Sequence of chain 1.D:
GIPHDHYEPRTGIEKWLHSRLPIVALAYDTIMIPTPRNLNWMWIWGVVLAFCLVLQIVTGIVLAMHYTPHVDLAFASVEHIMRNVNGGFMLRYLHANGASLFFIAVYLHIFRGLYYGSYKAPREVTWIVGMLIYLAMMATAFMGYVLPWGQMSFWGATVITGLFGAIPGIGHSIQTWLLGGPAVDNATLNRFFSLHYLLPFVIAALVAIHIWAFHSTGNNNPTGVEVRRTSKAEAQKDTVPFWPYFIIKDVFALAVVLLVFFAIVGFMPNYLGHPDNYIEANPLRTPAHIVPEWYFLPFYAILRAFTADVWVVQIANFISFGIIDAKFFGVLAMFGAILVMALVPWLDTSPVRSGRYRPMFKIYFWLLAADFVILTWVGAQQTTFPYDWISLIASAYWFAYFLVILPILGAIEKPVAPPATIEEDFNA

A protein and the small-molecule ligand that binds it are described below.
Small molecule (SMILES): CCCCCC[C@H]1C(=O)O[C@H](C)[C@H](NC(=O)c2cccc(NC=O)c2O)C(=O)O[C@@H](C)[C@@H]1OC(=O)[C@@H](C)CC

Binding-site contacts:
Ligand atom C4 contacts residue ASN219 of chain 1.D at 4.0 Å.
Ligand atom O5 contacts residue THR30 of chain 1.D at 3.7 Å.
Ligand atom O6 contacts residue ILE211 of chain 1.D at 3.7 Å.
Ligand atom C16 contacts residue ALA50 of chain 1.D at 3.2 Å (hydrophobic).
Ligand atom O2 contacts residue PHE242 of chain 1.D at 3.8 Å.
Ligand atom C15 contacts residue ALA50 of chain 1.D at 3.9 Å (hydrophobic).
Ligand atom N2 contacts residue HEM1 of chain 1.CA at 3.8 Å.
Ligand atom C4 contacts residue PHE242 of chain 1.D at 3.8 Å (hydrophobic).
Ligand atom C17 contacts residue HEM1 of chain 1.CA at 3.6 Å.
Ligand atom O2 contacts residue ASP250 of chain 1.D at 2.5 Å (salt-bridge).
Ligand atom C6 contacts residue PHE242 of chain 1.D at 3.5 Å (hydrophobic).
Ligand atom O9 contacts residue ILE211 of chain 1.D at 3.0 Å.
Ligand atom C5 contacts residue ASN219 of chain 1.D at 4.0 Å.
Ligand atom C3 contacts residue PHE242 of chain 1.D at 3.9 Å (hydrophobic).
Ligand atom C2 contacts residue ASP250 of chain 1.D at 3.9 Å.
Ligand atom N1 contacts residue ASP250 of chain 1.D at 3.0 Å (salt-bridge).
Ligand atom O7 contacts residue HEM1 of chain 1.CA at 2.9 Å.
Ligand atom C7 contacts residue PHE242 of chain 1.D at 3.5 Å (hydrophobic).
Ligand atom C8 contacts residue PHE242 of chain 1.D at 3.6 Å (hydrophobic).
Ligand atom O9 contacts residue VAL207 of chain 1.D at 3.7 Å.
Ligand atom C1 contacts residue TRP43 of chain 1.D at 3.5 Å (hydrophobic).
Ligand atom C11 contacts residue PHE242 of chain 1.D at 3.6 Å (hydrophobic).
Ligand atom O2 contacts residue VAL47 of chain 1.D at 3.5 Å.
Ligand atom C15 contacts residue ILE211 of chain 1.D at 3.8 Å (hydrophobic).
Ligand atom C3 contacts residue LEU39 of chain 1.D at 3.9 Å (hydrophobic).
Ligand atom O7 contacts residue VAL47 of chain 1.D at 3.4 Å.
Ligand atom C16 contacts residue ILE211 of chain 1.D at 3.7 Å (hydrophobic).
Ligand atom C2 contacts residue PHE242 of chain 1.D at 3.7 Å (hydrophobic).
Ligand atom N1 contacts residue TRP43 of chain 1.D at 3.5 Å (h-bond).
Ligand atom C1 contacts residue ASP250 of chain 1.D at 3.3 Å.
Ligand atom C24 contacts residue ILE211 of chain 1.D at 3.9 Å (hydrophobic).
Ligand atom C5 contacts residue PHE242 of chain 1.D at 3.6 Å (hydrophobic).
Ligand atom C7 contacts residue ASP250 of chain 1.D at 3.6 Å.
Ligand atom C10 contacts residue PHE242 of chain 1.D at 3.9 Å (hydrophobic).
Ligand atom N2 contacts residue PHE242 of chain 1.D at 3.8 Å.
Ligand atom O1 contacts residue PHE246 of chain 1.D at 3.7 Å.
Ligand atom C14 contacts residue ILE211 of chain 1.D at 3.3 Å (hydrophobic).
Ligand atom C23 contacts residue ALA27 of chain 1.D at 3.4 Å (hydrophobic).
Ligand atom O1 contacts residue TRP43 of chain 1.D at 3.4 Å.
Ligand atom O3 contacts residue PHE214 of chain 1.D at 3.4 Å.